Sequence of chain 1.A:
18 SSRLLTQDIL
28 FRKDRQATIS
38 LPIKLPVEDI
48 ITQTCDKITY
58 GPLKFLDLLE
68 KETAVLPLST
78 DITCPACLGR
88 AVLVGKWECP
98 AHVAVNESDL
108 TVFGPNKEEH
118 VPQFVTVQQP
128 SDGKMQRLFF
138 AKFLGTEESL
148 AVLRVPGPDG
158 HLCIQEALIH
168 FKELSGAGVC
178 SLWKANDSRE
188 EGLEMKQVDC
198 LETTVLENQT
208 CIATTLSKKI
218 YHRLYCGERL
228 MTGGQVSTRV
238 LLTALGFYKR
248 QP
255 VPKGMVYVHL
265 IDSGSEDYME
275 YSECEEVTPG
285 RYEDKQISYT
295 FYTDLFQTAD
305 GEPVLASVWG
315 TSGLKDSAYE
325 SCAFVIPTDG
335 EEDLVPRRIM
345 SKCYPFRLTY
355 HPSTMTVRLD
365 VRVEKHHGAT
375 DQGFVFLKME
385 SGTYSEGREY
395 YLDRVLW

The small molecule below binds the protein below.
Small molecule (SMILES): CC(=O)N[C@@H]1[C@@H](O)[C@H](O)[C@@H](CO)O[C@H]1O

Binding-site contacts:
Ligand atom C7 contacts residue ASN205 of chain 1.A at 4.1 Å.
Ligand atom C4 contacts residue ASN205 of chain 1.A at 4.1 Å.
Ligand atom O5 contacts residue ASN205 of chain 1.A at 2.4 Å (h-bond).
Ligand atom C2 contacts residue ASN205 of chain 1.A at 2.4 Å.
Ligand atom C1 contacts residue ASN205 of chain 1.A at 1.4 Å.
Ligand atom C8 contacts residue GLU204 of chain 1.A at 4.2 Å.
Ligand atom O4 contacts residue ASN205 of chain 1.A at 4.2 Å.
Ligand atom N2 contacts residue ASN205 of chain 1.A at 2.8 Å (h-bond).
Ligand atom C6 contacts residue ASN205 of chain 1.A at 4.5 Å.
Ligand atom C5 contacts residue ASN205 of chain 1.A at 3.7 Å.
Ligand atom C3 contacts residue ASN205 of chain 1.A at 3.8 Å.